Sequence of chain 2.C:
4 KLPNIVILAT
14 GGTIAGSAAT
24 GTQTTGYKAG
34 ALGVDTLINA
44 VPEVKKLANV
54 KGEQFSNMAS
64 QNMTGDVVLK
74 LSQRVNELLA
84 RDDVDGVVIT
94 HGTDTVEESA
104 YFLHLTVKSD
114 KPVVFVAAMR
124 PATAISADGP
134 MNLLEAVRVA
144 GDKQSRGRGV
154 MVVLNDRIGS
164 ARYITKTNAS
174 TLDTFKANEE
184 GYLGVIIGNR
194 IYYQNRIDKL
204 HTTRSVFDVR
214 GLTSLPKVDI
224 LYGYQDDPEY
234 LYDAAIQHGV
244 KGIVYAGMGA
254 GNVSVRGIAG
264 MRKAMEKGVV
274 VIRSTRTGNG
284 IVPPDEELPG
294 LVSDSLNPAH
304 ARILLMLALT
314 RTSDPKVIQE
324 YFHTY

Sequence of chain 2.B:
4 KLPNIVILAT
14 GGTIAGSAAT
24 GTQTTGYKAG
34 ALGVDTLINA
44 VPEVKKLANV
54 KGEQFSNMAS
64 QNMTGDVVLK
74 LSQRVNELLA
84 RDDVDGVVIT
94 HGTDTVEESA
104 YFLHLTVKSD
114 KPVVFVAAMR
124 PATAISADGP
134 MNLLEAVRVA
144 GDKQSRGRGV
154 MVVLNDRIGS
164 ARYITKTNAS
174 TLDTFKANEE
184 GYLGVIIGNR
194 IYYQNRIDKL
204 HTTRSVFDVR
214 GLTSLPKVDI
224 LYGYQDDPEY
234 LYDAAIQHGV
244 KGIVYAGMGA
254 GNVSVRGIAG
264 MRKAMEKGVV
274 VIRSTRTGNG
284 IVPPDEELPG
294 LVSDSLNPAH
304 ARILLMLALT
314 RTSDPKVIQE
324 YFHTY

Binding-site contacts:
Ligand atom CA contacts residue ALA32 of chain 2.B at 4.2 Å (hydrophobic).
Ligand atom O contacts residue GLY95 of chain 2.B at 3.3 Å.
Ligand atom O contacts residue THR16 of chain 2.B at 3.9 Å.
Ligand atom CA contacts residue GLN64 of chain 2.B at 4.0 Å.
Ligand atom OD2 contacts residue MET122 of chain 2.B at 3.9 Å.
Ligand atom OD2 contacts residue THR96 of chain 2.B at 2.6 Å (h-bond).
Ligand atom CG contacts residue ALA121 of chain 2.B at 3.7 Å (hydrophobic).
Ligand atom CG contacts residue THR16 of chain 2.B at 3.0 Å.
Ligand atom O contacts residue GLN64 of chain 2.B at 3.8 Å.
Ligand atom N contacts residue ASP97 of chain 2.B at 2.8 Å (salt-bridge).
Ligand atom O contacts residue ALA32 of chain 2.B at 3.9 Å.
Ligand atom O contacts residue SER63 of chain 2.B at 2.8 Å (h-bond).
Ligand atom OD1 contacts residue THR16 of chain 2.B at 2.9 Å (h-bond).
Ligand atom O contacts residue GLY15 of chain 2.B at 3.3 Å.
Ligand atom C contacts residue GLY95 of chain 2.B at 3.5 Å.
Ligand atom OD1 contacts residue GLY95 of chain 2.B at 3.3 Å.
Ligand atom C contacts residue ASP97 of chain 2.B at 3.9 Å.
Ligand atom C contacts residue GLN64 of chain 2.B at 3.6 Å.
Ligand atom CB contacts residue THR16 of chain 2.B at 3.3 Å.
Ligand atom CG contacts residue THR96 of chain 2.B at 2.8 Å.
Ligand atom OD1 contacts residue GLY15 of chain 2.B at 3.9 Å.
Ligand atom CA contacts residue THR16 of chain 2.B at 3.4 Å.
Ligand atom OD1 contacts residue THR96 of chain 2.B at 2.9 Å (h-bond).
Ligand atom OD2 contacts residue THR16 of chain 2.B at 3.3 Å (h-bond).
Ligand atom OD1 contacts residue ALA121 of chain 2.B at 3.7 Å.
Ligand atom CA contacts residue ASP97 of chain 2.B at 3.7 Å.
Ligand atom CB contacts residue ASP97 of chain 2.B at 3.5 Å.
Ligand atom OXT contacts residue THR96 of chain 2.B at 3.2 Å (h-bond).
Ligand atom OXT contacts residue ASP97 of chain 2.B at 3.0 Å (salt-bridge).
Ligand atom CB contacts residue THR96 of chain 2.B at 3.4 Å.
Ligand atom OD2 contacts residue ALA121 of chain 2.B at 3.0 Å (h-bond).
Ligand atom OXT contacts residue GLN64 of chain 2.B at 3.9 Å.
Ligand atom OXT contacts residue GLY95 of chain 2.B at 3.3 Å.
Ligand atom N contacts residue ASN255 of chain 2.C at 3.4 Å (h-bond).
Ligand atom C contacts residue SER63 of chain 2.B at 3.6 Å.
Ligand atom C contacts residue THR96 of chain 2.B at 3.9 Å.
Ligand atom C contacts residue GLY15 of chain 2.B at 4.2 Å.
Ligand atom N contacts residue GLN64 of chain 2.B at 3.1 Å (h-bond).
Ligand atom O contacts residue ALA62 of chain 2.B at 3.4 Å.
Ligand atom OXT contacts residue SER63 of chain 2.B at 2.6 Å (h-bond).

The protein below binds the small molecule below.
Small molecule (SMILES): N[C@@H](CC(=O)O)C(=O)O